Binding-site contacts:
Ligand atom O5 contacts residue ASN252 of chain 1.G at 2.3 Å (h-bond).
Ligand atom C2 contacts residue THR254 of chain 1.G at 4.2 Å.
Ligand atom C5 contacts residue ASN252 of chain 1.G at 3.3 Å.
Ligand atom C5 contacts residue LYS250 of chain 1.G at 4.5 Å.
Ligand atom C2 contacts residue ASN252 of chain 1.G at 2.6 Å.
Ligand atom C7 contacts residue ASN252 of chain 1.G at 4.4 Å.
Ligand atom C5 contacts residue THR254 of chain 1.G at 4.1 Å.
Ligand atom C6 contacts residue ASN252 of chain 1.G at 4.0 Å.
Ligand atom N2 contacts residue ASN252 of chain 1.G at 3.1 Å (h-bond).
Ligand atom O6 contacts residue LYS250 of chain 1.G at 3.2 Å.
Ligand atom O4 contacts residue GLN256 of chain 1.G at 4.0 Å.
Ligand atom C4 contacts residue ASN252 of chain 1.G at 4.3 Å.
Ligand atom C6 contacts residue VAL251 of chain 1.G at 4.1 Å (hydrophobic).
Ligand atom O5 contacts residue THR254 of chain 1.G at 4.4 Å.
Ligand atom N2 contacts residue THR254 of chain 1.G at 3.9 Å.
Ligand atom C1 contacts residue THR254 of chain 1.G at 3.6 Å.
Ligand atom O5 contacts residue VAL251 of chain 1.G at 4.4 Å.
Ligand atom C1 contacts residue ASN252 of chain 1.G at 1.4 Å.
Ligand atom O6 contacts residue VAL251 of chain 1.G at 4.2 Å.
Ligand atom C3 contacts residue ASN252 of chain 1.G at 3.9 Å.
Ligand atom O6 contacts residue ASN252 of chain 1.G at 4.4 Å.
Ligand atom C6 contacts residue LYS250 of chain 1.G at 4.2 Å.

A small-molecule ligand and the protein it binds are described below.
Small molecule (SMILES): CC(=O)N[C@@H]1[C@@H](O)[C@H](O)[C@@H](CO)O[C@H]1O

Sequence of chain 1.G:
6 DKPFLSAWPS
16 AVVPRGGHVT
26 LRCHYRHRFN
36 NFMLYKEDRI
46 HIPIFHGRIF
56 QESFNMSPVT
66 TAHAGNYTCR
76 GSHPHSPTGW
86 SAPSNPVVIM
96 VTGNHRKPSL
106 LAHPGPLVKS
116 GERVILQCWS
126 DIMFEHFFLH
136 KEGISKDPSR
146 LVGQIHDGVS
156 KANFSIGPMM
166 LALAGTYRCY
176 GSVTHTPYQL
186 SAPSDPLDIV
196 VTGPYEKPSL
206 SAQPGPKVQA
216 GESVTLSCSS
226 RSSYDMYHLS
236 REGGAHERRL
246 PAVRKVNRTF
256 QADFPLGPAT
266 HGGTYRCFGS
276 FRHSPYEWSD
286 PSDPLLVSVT